Binding-site contacts:
Ligand atom C2 contacts residue TRP192 of chain 1.A at 3.8 Å (hydrophobic).
Ligand atom C2 contacts residue ASN213 of chain 1.A at 4.5 Å.
Ligand atom CM7 contacts residue TRP192 of chain 1.A at 4.0 Å (hydrophobic).
Ligand atom O6 contacts residue TRP192 of chain 1.A at 4.3 Å.
Ligand atom CM7 contacts residue LEU60 of chain 1.A at 3.8 Å (hydrophobic).
Ligand atom N1 contacts residue TRP192 of chain 1.A at 4.4 Å.
Ligand atom N9 contacts residue TRP192 of chain 1.A at 3.4 Å.
Ligand atom O4' contacts residue TRP192 of chain 1.A at 3.6 Å.
Ligand atom N2 contacts residue ALA191 of chain 1.A at 3.9 Å.
Ligand atom C6 contacts residue LEU60 of chain 1.A at 4.4 Å (hydrophobic).
Ligand atom N2 contacts residue SER279 of chain 1.A at 2.7 Å (h-bond).
Ligand atom C8 contacts residue TRP192 of chain 1.A at 3.2 Å (hydrophobic).
Ligand atom C2 contacts residue SER279 of chain 1.A at 4.0 Å.
Ligand atom C1' contacts residue TRP192 of chain 1.A at 3.6 Å (hydrophobic).
Ligand atom N1 contacts residue ASN213 of chain 1.A at 4.2 Å.
Ligand atom O6 contacts residue LEU60 of chain 1.A at 3.2 Å.
Ligand atom O6 contacts residue THR59 of chain 1.A at 4.4 Å.
Ligand atom C6 contacts residue TRP192 of chain 1.A at 4.0 Å (hydrophobic).
Ligand atom N2 contacts residue TRP192 of chain 1.A at 4.3 Å.
Ligand atom C2 contacts residue THR61 of chain 1.A at 3.6 Å.
Ligand atom N3 contacts residue TRP192 of chain 1.A at 3.5 Å.
Ligand atom C5 contacts residue TRP192 of chain 1.A at 3.8 Å (hydrophobic).
Ligand atom C4 contacts residue TRP192 of chain 1.A at 3.5 Å (hydrophobic).
Ligand atom N1 contacts residue CYS212 of chain 1.A at 4.0 Å.
Ligand atom O5' contacts residue TRP192 of chain 1.A at 4.4 Å.
Ligand atom N2 contacts residue ASN213 of chain 1.A at 3.8 Å.
Ligand atom N1 contacts residue THR61 of chain 1.A at 2.8 Å (h-bond).
Ligand atom O2A contacts residue TRP192 of chain 1.A at 4.4 Å.
Ligand atom O6 contacts residue THR61 of chain 1.A at 3.0 Å (h-bond).
Ligand atom C6 contacts residue THR61 of chain 1.A at 3.7 Å.
Ligand atom O6 contacts residue CYS212 of chain 1.A at 4.0 Å.
Ligand atom N7 contacts residue TRP192 of chain 1.A at 3.7 Å.
Ligand atom N2 contacts residue THR61 of chain 1.A at 3.5 Å (h-bond).
Ligand atom C6 contacts residue CYS212 of chain 1.A at 4.2 Å (hydrophobic).

Sequence of chain 1.A:
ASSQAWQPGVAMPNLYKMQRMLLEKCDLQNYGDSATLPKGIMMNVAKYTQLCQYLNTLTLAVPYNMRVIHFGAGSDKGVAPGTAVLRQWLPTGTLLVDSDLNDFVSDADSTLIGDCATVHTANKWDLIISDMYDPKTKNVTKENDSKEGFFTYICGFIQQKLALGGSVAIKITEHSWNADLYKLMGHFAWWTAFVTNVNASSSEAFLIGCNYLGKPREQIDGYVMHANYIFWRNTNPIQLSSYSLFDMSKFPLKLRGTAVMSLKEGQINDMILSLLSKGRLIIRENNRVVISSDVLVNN

The small molecule below binds the protein below.
Small molecule (SMILES): C[n+]1cn([C@@H]2O[C@H](CO[P](=O)(O)O[P](=O)(O)OP(=O)(O)O)[C@@H](O)[C@H]2O)c2nc(N)[nH]c(=O)c21